Sequence of chain 1.A:
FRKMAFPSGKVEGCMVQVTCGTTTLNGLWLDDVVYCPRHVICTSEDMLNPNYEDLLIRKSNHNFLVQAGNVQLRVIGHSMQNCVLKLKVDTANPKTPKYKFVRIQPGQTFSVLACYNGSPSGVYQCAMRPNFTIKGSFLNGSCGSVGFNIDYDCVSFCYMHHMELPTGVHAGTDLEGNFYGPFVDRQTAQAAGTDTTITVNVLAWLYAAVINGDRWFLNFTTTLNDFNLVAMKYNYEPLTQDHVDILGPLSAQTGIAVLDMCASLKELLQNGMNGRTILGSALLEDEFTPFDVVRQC

Binding-site contacts:
Ligand atom C24 contacts residue WIX1 of chain 1.D at 0.1 Å.
Ligand atom C33 contacts residue WIX1 of chain 1.D at 0.2 Å.
Ligand atom N11 contacts residue WIX1 of chain 1.D at 0.1 Å (h-bond).
Ligand atom C19 contacts residue WIX1 of chain 1.D at 0.1 Å.
Ligand atom C13 contacts residue WIX1 of chain 1.D at 0.1 Å.
Ligand atom CL01 contacts residue WIX1 of chain 1.D at 0.5 Å.
Ligand atom C10 contacts residue WIX1 of chain 1.D at 0.0 Å.
Ligand atom C03 contacts residue WIX1 of chain 1.D at 0.2 Å.
Ligand atom C05 contacts residue WIX1 of chain 1.D at 0.1 Å.
Ligand atom N11 contacts residue GLN193 of chain 1.A at 3.0 Å (h-bond).
Ligand atom C14 contacts residue WIX1 of chain 1.D at 0.1 Å.
Ligand atom C22 contacts residue WIX1 of chain 1.D at 0.1 Å.
Ligand atom C16 contacts residue WIX1 of chain 1.D at 0.1 Å.
Ligand atom C20 contacts residue WIX1 of chain 1.D at 0.2 Å.
Ligand atom C17 contacts residue WIX1 of chain 1.D at 0.1 Å.
Ligand atom C04 contacts residue WIX1 of chain 1.D at 0.0 Å.
Ligand atom O30 contacts residue WIX1 of chain 1.D at 0.1 Å (h-bond).
Ligand atom C02 contacts residue WIX1 of chain 1.D at 0.3 Å.
Ligand atom N18 contacts residue CYS149 of chain 1.A at 2.9 Å (h-bond).
Ligand atom O26 contacts residue HIS167 of chain 1.A at 2.8 Å (h-bond).
Ligand atom C19 contacts residue CYS149 of chain 1.A at 2.8 Å (hydrophobic).
Ligand atom N18 contacts residue WIX1 of chain 1.D at 0.1 Å (h-bond).
Ligand atom C25 contacts residue WIX1 of chain 1.D at 0.1 Å.
Ligand atom N18 contacts residue HIS168 of chain 1.A at 2.9 Å (h-bond).
Ligand atom C12 contacts residue WIX1 of chain 1.D at 0.1 Å.
Ligand atom O29 contacts residue WIX1 of chain 1.D at 0.3 Å (h-bond).
Ligand atom C06 contacts residue WIX1 of chain 1.D at 0.3 Å.
Ligand atom C27 contacts residue CYS149 of chain 1.A at 1.8 Å (hydrophobic).
Ligand atom C08 contacts residue WIX1 of chain 1.D at 0.2 Å.
Ligand atom N23 contacts residue WIX1 of chain 1.D at 0.1 Å (h-bond).
Ligand atom C31 contacts residue WIX1 of chain 1.D at 0.1 Å.
Ligand atom O28 contacts residue WIX1 of chain 1.D at 1.2 Å.
Ligand atom C15 contacts residue WIX1 of chain 1.D at 0.1 Å.
Ligand atom O28 contacts residue CYS149 of chain 1.A at 2.7 Å (h-bond).
Ligand atom O07 contacts residue WIX1 of chain 1.D at 0.2 Å.
Ligand atom O26 contacts residue WIX1 of chain 1.D at 0.2 Å (h-bond).
Ligand atom O09 contacts residue WIX1 of chain 1.D at 0.1 Å (h-bond).
Ligand atom C32 contacts residue WIX1 of chain 1.D at 0.1 Å.
Ligand atom C21 contacts residue WIX1 of chain 1.D at 0.1 Å.
Ligand atom C27 contacts residue WIX1 of chain 1.D at 0.4 Å.

A small-molecule ligand and the protein it binds are described below.
Small molecule (SMILES): CC(C)C[C@H](NC(=O)OC[C@@](C)(O)c1cccc(Cl)c1)C(=O)N[C@@H](C[C@@H]1CC=NC1=O)[C@H](O)S(=O)(=O)O